This small molecule binds to this protein.
Small molecule (SMILES): O=P(O)(O)OC[C@@H](O)[C@@H](O)c1cnc[nH]1

Sequence of chain 2.A:
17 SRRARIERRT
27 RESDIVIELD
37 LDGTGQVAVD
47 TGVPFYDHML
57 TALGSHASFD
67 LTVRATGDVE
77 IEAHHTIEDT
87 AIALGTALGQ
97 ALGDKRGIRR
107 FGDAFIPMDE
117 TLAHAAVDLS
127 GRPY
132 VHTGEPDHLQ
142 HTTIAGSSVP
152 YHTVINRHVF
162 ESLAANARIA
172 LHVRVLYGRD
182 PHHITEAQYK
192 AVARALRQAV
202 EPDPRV

Sequence of chain 21.A:
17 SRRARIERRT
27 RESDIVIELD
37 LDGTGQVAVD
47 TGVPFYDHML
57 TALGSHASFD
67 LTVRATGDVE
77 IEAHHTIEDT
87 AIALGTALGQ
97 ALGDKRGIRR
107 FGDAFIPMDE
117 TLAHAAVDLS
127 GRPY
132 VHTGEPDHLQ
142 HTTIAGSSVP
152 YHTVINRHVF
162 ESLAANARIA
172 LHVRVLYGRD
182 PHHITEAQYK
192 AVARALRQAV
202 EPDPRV

Sequence of chain 5.A:
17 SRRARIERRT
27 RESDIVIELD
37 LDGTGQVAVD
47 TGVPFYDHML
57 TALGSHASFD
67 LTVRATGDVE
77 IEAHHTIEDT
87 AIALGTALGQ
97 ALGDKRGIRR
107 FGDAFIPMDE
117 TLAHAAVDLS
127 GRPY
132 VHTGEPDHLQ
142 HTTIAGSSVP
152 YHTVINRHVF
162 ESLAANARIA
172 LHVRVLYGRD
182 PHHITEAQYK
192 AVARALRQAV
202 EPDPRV

Binding-site contacts:
Ligand atom OP4 contacts residue HIS62 of chain 5.A at 3.2 Å (h-bond).
Ligand atom OP5 contacts residue ARG106 of chain 2.A at 3.9 Å.
Ligand atom OP6 contacts residue LYS191 of chain 5.A at 3.2 Å (salt-bridge).
Ligand atom C4 contacts residue MET114 of chain 5.A at 3.7 Å (hydrophobic).
Ligand atom O3 contacts residue GLU187 of chain 5.A at 2.7 Å (salt-bridge).
Ligand atom C6 contacts residue HIS80 of chain 21.A at 3.3 Å.
Ligand atom C5 contacts residue GLU84 of chain 21.A at 3.6 Å.
Ligand atom O3 contacts residue MN1 of chain 5.C at 2.5 Å.
Ligand atom N1 contacts residue MET114 of chain 5.A at 3.5 Å.
Ligand atom C3 contacts residue GLU187 of chain 5.A at 3.9 Å.
Ligand atom OP6 contacts residue ARG106 of chain 2.A at 2.8 Å (salt-bridge).
Ligand atom C6 contacts residue MN1 of chain 5.C at 3.4 Å.
Ligand atom C3 contacts residue MN1 of chain 5.C at 3.2 Å.
Ligand atom C4 contacts residue MN1 of chain 5.C at 3.0 Å.
Ligand atom N2 contacts residue MET114 of chain 5.A at 3.6 Å.
Ligand atom C6 contacts residue MN1 of chain 21.B at 3.1 Å.
Ligand atom C5 contacts residue MET114 of chain 5.A at 3.6 Å (hydrophobic).
Ligand atom O2 contacts residue GLU28 of chain 21.A at 3.0 Å (salt-bridge).
Ligand atom N2 contacts residue GLU187 of chain 5.A at 3.3 Å (salt-bridge).
Ligand atom N1 contacts residue HIS80 of chain 21.A at 3.4 Å (h-bond).
Ligand atom P contacts residue ARG106 of chain 2.A at 3.6 Å.
Ligand atom OP4 contacts residue ARG106 of chain 2.A at 3.8 Å.
Ligand atom OP4 contacts residue LYS191 of chain 5.A at 3.8 Å.
Ligand atom C5 contacts residue MN1 of chain 21.B at 3.5 Å.
Ligand atom N1 contacts residue GLU84 of chain 21.A at 3.2 Å (salt-bridge).
Ligand atom N2 contacts residue HIS81 of chain 21.A at 2.9 Å (h-bond).
Ligand atom C3 contacts residue GLU28 of chain 21.A at 3.8 Å.
Ligand atom C6 contacts residue HIS183 of chain 5.A at 3.6 Å.
Ligand atom C4 contacts residue HIS81 of chain 21.A at 3.4 Å.
Ligand atom O3 contacts residue HIS54 of chain 5.A at 3.3 Å (h-bond).
Ligand atom N2 contacts residue HIS183 of chain 5.A at 3.2 Å (h-bond).
Ligand atom C6 contacts residue HIS184 of chain 5.A at 3.7 Å.
Ligand atom C6 contacts residue MET114 of chain 5.A at 3.4 Å (hydrophobic).
Ligand atom N2 contacts residue MN1 of chain 5.C at 2.2 Å.
Ligand atom N1 contacts residue HIS184 of chain 5.A at 3.5 Å (h-bond).
Ligand atom O3 contacts residue HIS81 of chain 21.A at 3.5 Å (h-bond).
Ligand atom OP1 contacts residue GLU187 of chain 5.A at 3.6 Å (salt-bridge).
Ligand atom C3 contacts residue HIS81 of chain 21.A at 3.3 Å.
Ligand atom C2 contacts residue GLU28 of chain 21.A at 3.8 Å.
Ligand atom N1 contacts residue MN1 of chain 21.B at 2.3 Å.